Binding-site contacts:
Ligand atom N2 contacts residue THR294 of chain 1.B at 3.8 Å.
Ligand atom O1 contacts residue ILE222 of chain 1.B at 4.0 Å.
Ligand atom C4 contacts residue LEU302 of chain 1.B at 3.6 Å (hydrophobic).
Ligand atom C6 contacts residue PHE361 of chain 1.B at 4.1 Å (hydrophobic).
Ligand atom C9 contacts residue TRP307 of chain 1.B at 4.0 Å (hydrophobic).
Ligand atom C7 contacts residue VAL304 of chain 1.B at 4.2 Å (hydrophobic).
Ligand atom C5 contacts residue ASN362 of chain 1.B at 3.9 Å.
Ligand atom C8 contacts residue VAL304 of chain 1.B at 4.1 Å (hydrophobic).
Ligand atom C7 contacts residue TRP307 of chain 1.B at 3.5 Å (hydrophobic).
Ligand atom C9 contacts residue TYR292 of chain 1.B at 4.3 Å (hydrophobic).
Ligand atom C6 contacts residue ASN362 of chain 1.B at 3.9 Å.
Ligand atom C10 contacts residue ILE222 of chain 1.B at 4.0 Å (hydrophobic).
Ligand atom C6 contacts residue TRP307 of chain 1.B at 3.8 Å (hydrophobic).
Ligand atom C5 contacts residue GLN314 of chain 1.B at 3.3 Å.
Ligand atom C8 contacts residue PHE361 of chain 1.B at 4.0 Å (hydrophobic).
Ligand atom O1 contacts residue HIS221 of chain 1.B at 3.8 Å.
Ligand atom C7 contacts residue PHE361 of chain 1.B at 3.5 Å (hydrophobic).
Ligand atom O1 contacts residue GLY216 of chain 1.B at 3.4 Å (h-bond).
Ligand atom C4 contacts residue VAL304 of chain 1.B at 3.4 Å (hydrophobic).
Ligand atom C4 contacts residue GLY216 of chain 1.B at 3.9 Å.
Ligand atom N2 contacts residue GLY216 of chain 1.B at 2.8 Å (h-bond).
Ligand atom C1 contacts residue THR294 of chain 1.B at 3.9 Å.
Ligand atom C3 contacts residue GLY216 of chain 1.B at 3.8 Å.
Ligand atom O1 contacts residue ASN219 of chain 1.B at 4.3 Å.
Ligand atom C6 contacts residue GLN314 of chain 1.B at 3.3 Å.
Ligand atom C1 contacts residue GLY216 of chain 1.B at 3.5 Å.
Ligand atom C1 contacts residue ILE222 of chain 1.B at 4.2 Å (hydrophobic).
Ligand atom C6 contacts residue VAL304 of chain 1.B at 4.0 Å (hydrophobic).
Ligand atom C10 contacts residue TYR292 of chain 1.B at 3.6 Å (hydrophobic).
Ligand atom C1 contacts residue HIS221 of chain 1.B at 4.0 Å.
Ligand atom C1 contacts residue TYR292 of chain 1.B at 4.2 Å (hydrophobic).
Ligand atom C5 contacts residue VAL304 of chain 1.B at 3.5 Å (hydrophobic).
Ligand atom C5 contacts residue LEU302 of chain 1.B at 4.1 Å (hydrophobic).
Ligand atom C9 contacts residue PHE361 of chain 1.B at 4.1 Å (hydrophobic).
Ligand atom O1 contacts residue TYR292 of chain 1.B at 4.3 Å.
Ligand atom C3 contacts residue VAL304 of chain 1.B at 3.9 Å (hydrophobic).
Ligand atom C5 contacts residue GLU316 of chain 1.B at 3.7 Å.
Ligand atom O1 contacts residue ASP218 of chain 1.B at 4.3 Å.
Ligand atom O1 contacts residue THR294 of chain 1.B at 3.9 Å.
Ligand atom N2 contacts residue HIS221 of chain 1.B at 4.2 Å.

This small molecule binds to this protein.
Small molecule (SMILES): O=c1ccc2ccccc2[nH]1

Sequence of chain 1.B:
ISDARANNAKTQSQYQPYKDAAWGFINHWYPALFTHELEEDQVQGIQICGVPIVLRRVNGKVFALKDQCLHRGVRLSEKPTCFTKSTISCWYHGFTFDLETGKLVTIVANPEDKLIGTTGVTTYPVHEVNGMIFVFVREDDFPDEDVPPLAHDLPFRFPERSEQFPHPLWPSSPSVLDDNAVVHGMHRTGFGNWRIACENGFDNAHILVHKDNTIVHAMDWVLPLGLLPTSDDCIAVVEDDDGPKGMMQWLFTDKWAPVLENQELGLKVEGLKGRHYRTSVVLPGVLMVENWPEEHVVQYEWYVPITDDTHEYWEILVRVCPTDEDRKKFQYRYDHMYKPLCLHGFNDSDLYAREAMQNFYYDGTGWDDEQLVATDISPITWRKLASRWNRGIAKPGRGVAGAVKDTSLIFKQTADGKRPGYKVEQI